Sequence of chain 1.E:
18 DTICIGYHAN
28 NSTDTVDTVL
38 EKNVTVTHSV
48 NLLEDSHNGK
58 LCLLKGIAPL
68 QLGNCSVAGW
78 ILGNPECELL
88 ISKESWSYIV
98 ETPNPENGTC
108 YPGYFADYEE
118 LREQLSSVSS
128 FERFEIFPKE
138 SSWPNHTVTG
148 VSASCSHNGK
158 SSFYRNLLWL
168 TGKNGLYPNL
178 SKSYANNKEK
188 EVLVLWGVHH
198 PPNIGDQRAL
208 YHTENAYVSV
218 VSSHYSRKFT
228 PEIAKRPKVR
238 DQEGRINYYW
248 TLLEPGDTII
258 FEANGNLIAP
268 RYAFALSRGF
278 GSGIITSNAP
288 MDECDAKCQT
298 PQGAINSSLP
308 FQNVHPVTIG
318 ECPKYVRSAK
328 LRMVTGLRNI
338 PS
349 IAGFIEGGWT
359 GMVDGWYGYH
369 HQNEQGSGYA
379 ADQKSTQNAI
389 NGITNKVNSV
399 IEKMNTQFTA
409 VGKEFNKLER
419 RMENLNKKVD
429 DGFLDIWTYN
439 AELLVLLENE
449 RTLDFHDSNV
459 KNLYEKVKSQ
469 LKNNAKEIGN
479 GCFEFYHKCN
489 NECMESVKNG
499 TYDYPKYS

This protein binds this small molecule.
Small molecule (SMILES): CC(=O)N[C@@H]1[C@@H](O)[C@H](O)[C@@H](CO)O[C@H]1O

Binding-site contacts:
Ligand atom C1 contacts residue ASN28 of chain 1.E at 1.4 Å.
Ligand atom C3 contacts residue ASN28 of chain 1.E at 3.8 Å.
Ligand atom C5 contacts residue ASN28 of chain 1.E at 3.6 Å.
Ligand atom C2 contacts residue ASN28 of chain 1.E at 2.5 Å.
Ligand atom O7 contacts residue ASN28 of chain 1.E at 2.9 Å (h-bond).
Ligand atom C4 contacts residue ASN28 of chain 1.E at 4.2 Å.
Ligand atom C7 contacts residue ASN28 of chain 1.E at 3.3 Å.
Ligand atom N2 contacts residue ASN28 of chain 1.E at 3.1 Å (h-bond).
Ligand atom O5 contacts residue ASN28 of chain 1.E at 2.4 Å (h-bond).
Ligand atom O3 contacts residue ASN28 of chain 1.E at 3.9 Å.